Binding-site contacts:
Ligand atom C3 contacts residue ASN1147 of chain 16.A at 3.8 Å.
Ligand atom O6 contacts residue HIS1176 of chain 16.A at 3.0 Å (h-bond).
Ligand atom C5 contacts residue ASN1147 of chain 16.A at 3.6 Å.
Ligand atom C4 contacts residue ASN1147 of chain 16.A at 4.2 Å.
Ligand atom O5 contacts residue ASN1147 of chain 16.A at 2.3 Å (h-bond).
Ligand atom C6 contacts residue HIS1176 of chain 16.A at 4.3 Å.
Ligand atom C2 contacts residue ASN1147 of chain 16.A at 2.5 Å.
Ligand atom C7 contacts residue ASN1147 of chain 16.A at 3.1 Å.
Ligand atom O7 contacts residue ASN1147 of chain 16.A at 3.9 Å.
Ligand atom C8 contacts residue ASN1147 of chain 16.A at 3.4 Å.
Ligand atom C1 contacts residue ASN1147 of chain 16.A at 1.4 Å.
Ligand atom O5 contacts residue PRO1151 of chain 16.A at 4.5 Å.
Ligand atom N2 contacts residue ASN1147 of chain 16.A at 2.5 Å (h-bond).
Ligand atom C6 contacts residue PRO1151 of chain 16.A at 4.4 Å (hydrophobic).
Ligand atom O6 contacts residue HIS1174 of chain 16.A at 4.5 Å.

Sequence of chain 16.A:
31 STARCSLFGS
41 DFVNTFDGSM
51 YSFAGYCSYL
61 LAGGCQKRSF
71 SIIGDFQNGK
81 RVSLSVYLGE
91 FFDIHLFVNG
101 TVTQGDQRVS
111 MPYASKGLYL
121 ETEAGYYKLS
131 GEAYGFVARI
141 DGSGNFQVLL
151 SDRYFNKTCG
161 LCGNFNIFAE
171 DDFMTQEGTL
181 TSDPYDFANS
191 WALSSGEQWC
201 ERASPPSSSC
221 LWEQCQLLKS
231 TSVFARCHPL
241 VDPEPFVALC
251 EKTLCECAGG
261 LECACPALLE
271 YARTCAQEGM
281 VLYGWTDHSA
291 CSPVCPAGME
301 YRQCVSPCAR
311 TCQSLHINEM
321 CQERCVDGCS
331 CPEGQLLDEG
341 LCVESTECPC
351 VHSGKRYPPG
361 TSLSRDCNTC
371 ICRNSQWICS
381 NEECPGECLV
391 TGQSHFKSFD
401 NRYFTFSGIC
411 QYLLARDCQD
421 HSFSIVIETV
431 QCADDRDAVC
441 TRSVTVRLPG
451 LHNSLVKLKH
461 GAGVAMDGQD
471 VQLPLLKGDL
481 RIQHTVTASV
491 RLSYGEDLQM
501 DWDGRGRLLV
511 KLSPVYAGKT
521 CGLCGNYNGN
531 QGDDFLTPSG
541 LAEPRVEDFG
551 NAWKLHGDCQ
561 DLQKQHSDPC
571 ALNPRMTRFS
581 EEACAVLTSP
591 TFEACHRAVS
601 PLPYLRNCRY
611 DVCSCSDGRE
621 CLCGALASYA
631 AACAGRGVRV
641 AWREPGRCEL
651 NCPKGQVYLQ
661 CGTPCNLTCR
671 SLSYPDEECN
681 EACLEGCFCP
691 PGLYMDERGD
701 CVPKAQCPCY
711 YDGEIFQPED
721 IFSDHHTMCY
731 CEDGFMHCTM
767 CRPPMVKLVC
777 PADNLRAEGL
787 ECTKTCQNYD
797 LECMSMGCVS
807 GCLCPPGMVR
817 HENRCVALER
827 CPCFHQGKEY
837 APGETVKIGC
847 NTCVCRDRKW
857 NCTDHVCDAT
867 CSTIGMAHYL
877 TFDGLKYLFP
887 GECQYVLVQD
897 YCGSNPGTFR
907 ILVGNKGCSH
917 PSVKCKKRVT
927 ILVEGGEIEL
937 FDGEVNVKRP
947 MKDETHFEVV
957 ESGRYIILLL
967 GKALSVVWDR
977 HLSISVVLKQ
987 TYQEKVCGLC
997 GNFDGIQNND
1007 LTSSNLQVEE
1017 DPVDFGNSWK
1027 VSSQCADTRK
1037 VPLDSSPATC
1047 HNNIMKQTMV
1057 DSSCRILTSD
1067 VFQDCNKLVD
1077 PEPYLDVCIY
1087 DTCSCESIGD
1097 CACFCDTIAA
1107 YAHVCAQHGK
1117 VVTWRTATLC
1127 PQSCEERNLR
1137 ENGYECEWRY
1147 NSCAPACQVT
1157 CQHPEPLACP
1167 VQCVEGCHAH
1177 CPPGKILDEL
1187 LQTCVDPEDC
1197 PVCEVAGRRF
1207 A

The small molecule below binds the protein below.
Small molecule (SMILES): CC(=O)N[C@@H]1[C@@H](O)[C@H](O)[C@@H](CO)O[C@H]1O